Sequence of chain 1.D:
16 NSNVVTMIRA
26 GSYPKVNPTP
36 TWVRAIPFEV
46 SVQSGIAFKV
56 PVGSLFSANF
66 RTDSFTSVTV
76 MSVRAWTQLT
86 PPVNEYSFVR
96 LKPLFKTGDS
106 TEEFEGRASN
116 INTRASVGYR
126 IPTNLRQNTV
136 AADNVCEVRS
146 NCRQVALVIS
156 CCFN

The small molecule below binds the protein below.
Small molecule (SMILES): CO[P](=O)(O)O[C@H]1[C@@H](O)[C@H](n2ccc(=O)[nH]c2=O)O[C@@H]1COP(=O)(O)O

Binding-site contacts:
Ligand atom C5' contacts residue ARG131 of chain 1.PB at 3.4 Å.
Ligand atom P contacts residue ARG125 of chain 1.PB at 3.9 Å.
Ligand atom N3 contacts residue ASN16 of chain 1.D at 3.0 Å (h-bond).
Ligand atom OP3 contacts residue ARG125 of chain 1.PB at 3.2 Å.
Ligand atom C4 contacts residue ARG125 of chain 1.PB at 4.1 Å.
Ligand atom OP1 contacts residue ARG125 of chain 1.PB at 2.6 Å (salt-bridge).
Ligand atom OP3 contacts residue ILE23 of chain 1.D at 4.4 Å.
Ligand atom N3 contacts residue ARG125 of chain 1.PB at 4.5 Å.
Ligand atom N1 contacts residue ARG125 of chain 1.PB at 4.3 Å.
Ligand atom OP1 contacts residue ARG131 of chain 1.PB at 3.4 Å (salt-bridge).
Ligand atom O3' contacts residue ARG125 of chain 1.PB at 4.3 Å.
Ligand atom C3' contacts residue ARG125 of chain 1.PB at 3.7 Å.
Ligand atom C2 contacts residue ASN16 of chain 1.D at 3.2 Å.
Ligand atom OP2 contacts residue ARG131 of chain 1.PB at 4.0 Å.
Ligand atom O4 contacts residue SER17 of chain 1.D at 3.2 Å.
Ligand atom N1 contacts residue ASN16 of chain 1.D at 4.4 Å.
Ligand atom O2 contacts residue ASN16 of chain 1.D at 2.9 Å (h-bond).
Ligand atom C4 contacts residue SER17 of chain 1.D at 3.9 Å.
Ligand atom P contacts residue ARG131 of chain 1.PB at 3.5 Å.
Ligand atom C2 contacts residue ARG125 of chain 1.PB at 4.3 Å.
Ligand atom C4 contacts residue ASN16 of chain 1.D at 4.0 Å.
Ligand atom O4 contacts residue ARG125 of chain 1.PB at 4.3 Å.
Ligand atom C6 contacts residue ARG125 of chain 1.PB at 3.8 Å.
Ligand atom C2' contacts residue ARG125 of chain 1.PB at 4.0 Å.
Ligand atom C5 contacts residue ARG125 of chain 1.PB at 4.0 Å.
Ligand atom O5' contacts residue ARG125 of chain 1.PB at 3.4 Å (salt-bridge).
Ligand atom O4 contacts residue ASN16 of chain 1.D at 4.4 Å.
Ligand atom O5' contacts residue ARG131 of chain 1.PB at 2.8 Å (salt-bridge).
Ligand atom OP3 contacts residue SER77 of chain 1.PB at 4.4 Å.
Ligand atom N3 contacts residue SER17 of chain 1.D at 4.3 Å.
Ligand atom OP1 contacts residue ILE23 of chain 1.D at 4.4 Å.

Sequence of chain 1.PB:
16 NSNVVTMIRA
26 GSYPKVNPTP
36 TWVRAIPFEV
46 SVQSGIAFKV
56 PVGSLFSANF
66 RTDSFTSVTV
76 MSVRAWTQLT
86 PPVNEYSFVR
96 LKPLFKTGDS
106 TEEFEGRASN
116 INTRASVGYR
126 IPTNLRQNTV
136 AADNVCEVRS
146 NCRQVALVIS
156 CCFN